A small-molecule ligand and the protein it binds are described below.
Small molecule (SMILES): CC(=O)N[C@H]1[C@H](O[C@H]2[C@H](O)[C@@H](NC(C)=O)CO[C@@H]2CO)O[C@H](CO)[C@@H](O)[C@@H]1O

Sequence of chain 1.A:
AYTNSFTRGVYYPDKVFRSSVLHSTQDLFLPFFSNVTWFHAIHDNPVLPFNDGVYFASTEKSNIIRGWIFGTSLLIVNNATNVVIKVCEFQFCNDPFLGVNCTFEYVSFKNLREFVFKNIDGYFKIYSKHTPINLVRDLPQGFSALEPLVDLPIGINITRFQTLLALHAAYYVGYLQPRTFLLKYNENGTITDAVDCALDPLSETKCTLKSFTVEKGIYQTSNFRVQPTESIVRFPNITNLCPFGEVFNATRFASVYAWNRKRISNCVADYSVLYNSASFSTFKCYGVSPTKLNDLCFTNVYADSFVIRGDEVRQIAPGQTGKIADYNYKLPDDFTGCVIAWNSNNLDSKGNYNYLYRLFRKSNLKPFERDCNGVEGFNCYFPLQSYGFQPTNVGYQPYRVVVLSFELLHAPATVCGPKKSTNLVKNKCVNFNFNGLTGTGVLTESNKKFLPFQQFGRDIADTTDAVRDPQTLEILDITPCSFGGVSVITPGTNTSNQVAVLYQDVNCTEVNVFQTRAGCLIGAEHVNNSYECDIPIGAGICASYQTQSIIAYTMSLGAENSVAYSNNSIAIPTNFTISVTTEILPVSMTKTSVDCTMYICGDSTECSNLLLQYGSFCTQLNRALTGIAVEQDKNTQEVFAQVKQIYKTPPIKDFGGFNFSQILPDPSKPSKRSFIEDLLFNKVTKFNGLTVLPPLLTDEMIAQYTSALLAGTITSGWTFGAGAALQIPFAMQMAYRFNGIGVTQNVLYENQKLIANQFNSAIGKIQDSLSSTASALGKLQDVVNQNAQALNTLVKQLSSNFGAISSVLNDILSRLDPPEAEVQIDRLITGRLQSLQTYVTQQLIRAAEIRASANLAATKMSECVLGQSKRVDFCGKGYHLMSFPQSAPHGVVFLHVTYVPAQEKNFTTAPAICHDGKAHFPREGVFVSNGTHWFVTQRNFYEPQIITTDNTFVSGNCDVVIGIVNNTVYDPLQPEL

Binding-site contacts:
Ligand atom O5 contacts residue SER822 of chain 1.A at 3.9 Å.
Ligand atom O6 contacts residue GLN823 of chain 1.A at 3.4 Å (h-bond).
Ligand atom C5 contacts residue SER822 of chain 1.A at 4.1 Å.
Ligand atom C1 contacts residue ASN820 of chain 1.A at 1.5 Å.
Ligand atom C5 contacts residue ASN820 of chain 1.A at 3.8 Å.
Ligand atom C8 contacts residue ASN820 of chain 1.A at 4.4 Å.
Ligand atom C2 contacts residue ASN820 of chain 1.A at 2.5 Å.
Ligand atom N2 contacts residue ASN820 of chain 1.A at 3.0 Å (h-bond).
Ligand atom C7 contacts residue ASN820 of chain 1.A at 3.2 Å.
Ligand atom C5 contacts residue GLN823 of chain 1.A at 4.2 Å.
Ligand atom C1 contacts residue SER822 of chain 1.A at 3.5 Å.
Ligand atom C4 contacts residue ASN820 of chain 1.A at 4.3 Å.
Ligand atom C3 contacts residue ASN820 of chain 1.A at 3.9 Å.
Ligand atom C6 contacts residue GLN823 of chain 1.A at 4.3 Å.
Ligand atom O7 contacts residue ASN820 of chain 1.A at 3.1 Å (h-bond).
Ligand atom O5 contacts residue ASN820 of chain 1.A at 2.4 Å (h-bond).